Sequence of chain 1.A:
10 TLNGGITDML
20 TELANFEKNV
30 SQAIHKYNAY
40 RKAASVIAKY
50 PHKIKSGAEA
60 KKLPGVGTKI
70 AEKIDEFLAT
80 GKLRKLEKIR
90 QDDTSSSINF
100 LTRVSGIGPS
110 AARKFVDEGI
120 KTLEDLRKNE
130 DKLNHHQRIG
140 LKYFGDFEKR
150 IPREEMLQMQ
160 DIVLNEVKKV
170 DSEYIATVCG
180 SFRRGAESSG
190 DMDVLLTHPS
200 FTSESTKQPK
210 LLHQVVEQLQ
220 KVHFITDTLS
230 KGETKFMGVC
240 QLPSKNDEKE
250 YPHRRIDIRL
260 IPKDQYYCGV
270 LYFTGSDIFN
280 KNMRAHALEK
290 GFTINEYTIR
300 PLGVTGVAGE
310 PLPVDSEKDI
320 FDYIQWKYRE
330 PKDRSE

Binding-site contacts:
Ligand atom O1G contacts residue ASP190 of chain 1.A at 3.0 Å (salt-bridge).
Ligand atom O2B contacts residue SER180 of chain 1.A at 3.4 Å (h-bond).
Ligand atom F3B contacts residue ARG183 of chain 1.A at 3.1 Å.
Ligand atom N2 contacts residue ARG283 of chain 1.A at 3.2 Å.
Ligand atom O1A contacts residue NA1 of chain 1.F at 3.0 Å (h-bond).
Ligand atom O3G contacts residue MG1 of chain 1.E at 3.3 Å.
Ligand atom N2 contacts residue ASN279 of chain 1.A at 3.5 Å.
Ligand atom O2B contacts residue MG1 of chain 1.E at 2.2 Å.
Ligand atom PA contacts residue MG1 of chain 1.E at 3.4 Å.
Ligand atom O1A contacts residue ASP190 of chain 1.A at 3.2 Å (salt-bridge).
Ligand atom O1A contacts residue MG1 of chain 1.E at 2.2 Å.
Ligand atom O2B contacts residue ASP192 of chain 1.A at 2.9 Å (salt-bridge).
Ligand atom PG contacts residue MG1 of chain 1.E at 3.2 Å.
Ligand atom C1' contacts residue ASN279 of chain 1.A at 3.7 Å.
Ligand atom O3' contacts residue GLY274 of chain 1.A at 3.4 Å.
Ligand atom C1' contacts residue TYR271 of chain 1.A at 3.4 Å (hydrophobic).
Ligand atom F3B contacts residue SER180 of chain 1.A at 3.5 Å.
Ligand atom C2' contacts residue GLY274 of chain 1.A at 3.5 Å.
Ligand atom N3 contacts residue TYR271 of chain 1.A at 3.6 Å.
Ligand atom C8 contacts residue ASP276 of chain 1.A at 3.7 Å.
Ligand atom C2' contacts residue TYR271 of chain 1.A at 3.2 Å (hydrophobic).
Ligand atom N7 contacts residue ASP276 of chain 1.A at 3.4 Å.
Ligand atom N3 contacts residue ASN279 of chain 1.A at 3.1 Å (h-bond).
Ligand atom O1B contacts residue ARG183 of chain 1.A at 2.8 Å (salt-bridge).
Ligand atom O3' contacts residue THR273 of chain 1.A at 3.3 Å (h-bond).
Ligand atom C5 contacts residue ASP276 of chain 1.A at 3.5 Å.
Ligand atom O4' contacts residue PHE272 of chain 1.A at 3.7 Å.
Ligand atom C2' contacts residue ASN279 of chain 1.A at 3.3 Å.
Ligand atom C4' contacts residue PHE272 of chain 1.A at 3.6 Å (hydrophobic).
Ligand atom O2B contacts residue GLY179 of chain 1.A at 3.2 Å.
Ligand atom O3A contacts residue MG1 of chain 1.E at 3.6 Å.
Ligand atom O3G contacts residue GLY189 of chain 1.A at 3.6 Å (h-bond).
Ligand atom O3' contacts residue PHE272 of chain 1.A at 3.6 Å.
Ligand atom O1G contacts residue MG1 of chain 1.E at 2.1 Å.
Ligand atom O1A contacts residue ASP192 of chain 1.A at 3.0 Å (salt-bridge).
Ligand atom O2G contacts residue GLY189 of chain 1.A at 2.9 Å (h-bond).
Ligand atom PB contacts residue MG1 of chain 1.E at 3.2 Å.
Ligand atom PG contacts residue GLY189 of chain 1.A at 3.5 Å.
Ligand atom C5' contacts residue ASP192 of chain 1.A at 3.3 Å.
Ligand atom O3G contacts residue SER180 of chain 1.A at 2.5 Å (h-bond).

The protein below binds the small molecule below.
Small molecule (SMILES): Nc1nc2c(ncn2[C@H]2C[C@H](O)[C@@H](CO[P](=O)(O)O[P](=O)(O)[C@H](F)P(=O)(O)O)O2)c(=O)[nH]1